Binding-site contacts:
Ligand atom O1P contacts residue GLY278 of chain 3.A at 2.9 Å (h-bond).
Ligand atom P contacts residue GLY298 of chain 3.A at 4.1 Å.
Ligand atom CP contacts residue ARG148 of chain 3.A at 3.0 Å.
Ligand atom O1P contacts residue THR299 of chain 3.A at 4.0 Å.
Ligand atom CP contacts residue THR299 of chain 3.A at 3.0 Å.
Ligand atom O1B contacts residue SER246 of chain 3.A at 3.0 Å (h-bond).
Ligand atom P contacts residue GLY278 of chain 3.A at 3.7 Å.
Ligand atom O3P contacts residue GLY277 of chain 3.A at 3.9 Å.
Ligand atom C4 contacts residue ARG148 of chain 3.A at 3.6 Å.
Ligand atom P contacts residue THR299 of chain 3.A at 3.7 Å.
Ligand atom O3 contacts residue ASP308 of chain 4.A at 3.2 Å (salt-bridge).
Ligand atom O1P contacts residue GLY298 of chain 3.A at 3.5 Å (h-bond).
Ligand atom C2 contacts residue GLY278 of chain 3.A at 3.4 Å.
Ligand atom PA contacts residue SER51 of chain 4.A at 3.9 Å.
Ligand atom PB contacts residue SER246 of chain 3.A at 3.4 Å.
Ligand atom OP contacts residue GLY277 of chain 3.A at 4.0 Å.
Ligand atom O2 contacts residue GLY278 of chain 3.A at 4.1 Å.
Ligand atom O2A contacts residue LYS326 of chain 4.A at 4.2 Å.
Ligand atom C4 contacts residue THR299 of chain 3.A at 4.2 Å.
Ligand atom O3B contacts residue PRO245 of chain 3.A at 3.6 Å.
Ligand atom C2 contacts residue GLY277 of chain 3.A at 3.8 Å.
Ligand atom O2A contacts residue ALA310 of chain 4.A at 3.9 Å.
Ligand atom O1P contacts residue GLY277 of chain 3.A at 3.7 Å.
Ligand atom O2P contacts residue THR299 of chain 3.A at 2.6 Å (h-bond).
Ligand atom C1 contacts residue GLY278 of chain 3.A at 4.2 Å.
Ligand atom O2P contacts residue ARG148 of chain 3.A at 4.2 Å.
Ligand atom P contacts residue GLY277 of chain 3.A at 4.2 Å.
Ligand atom OP contacts residue THR299 of chain 3.A at 3.7 Å.
Ligand atom OP contacts residue GLY278 of chain 3.A at 3.3 Å (h-bond).
Ligand atom O2P contacts residue GLY298 of chain 3.A at 3.4 Å.
Ligand atom C3 contacts residue GLY278 of chain 3.A at 4.0 Å.
Ligand atom O2A contacts residue SER51 of chain 4.A at 3.1 Å (h-bond).
Ligand atom O3A contacts residue SER51 of chain 4.A at 3.7 Å.
Ligand atom O2B contacts residue SER51 of chain 4.A at 3.7 Å.
Ligand atom O3B contacts residue SER246 of chain 3.A at 2.6 Å (h-bond).
Ligand atom O3A contacts residue LYS326 of chain 4.A at 4.3 Å.
Ligand atom C4 contacts residue ASP308 of chain 4.A at 4.1 Å.
Ligand atom C3 contacts residue ASP308 of chain 4.A at 3.9 Å.
Ligand atom O1P contacts residue LEU279 of chain 3.A at 4.0 Å.
Ligand atom O2B contacts residue SER246 of chain 3.A at 3.5 Å (h-bond).

Sequence of chain 4.A:
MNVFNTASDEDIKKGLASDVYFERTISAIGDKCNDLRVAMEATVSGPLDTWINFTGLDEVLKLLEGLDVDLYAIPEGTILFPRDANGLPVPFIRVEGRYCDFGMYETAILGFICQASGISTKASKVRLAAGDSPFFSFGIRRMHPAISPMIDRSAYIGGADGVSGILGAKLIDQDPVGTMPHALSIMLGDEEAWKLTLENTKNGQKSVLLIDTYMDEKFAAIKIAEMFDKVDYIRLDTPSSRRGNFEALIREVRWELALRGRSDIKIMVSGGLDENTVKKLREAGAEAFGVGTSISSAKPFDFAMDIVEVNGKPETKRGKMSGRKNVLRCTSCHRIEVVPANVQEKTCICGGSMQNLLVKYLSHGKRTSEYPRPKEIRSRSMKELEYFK

Sequence of chain 3.A:
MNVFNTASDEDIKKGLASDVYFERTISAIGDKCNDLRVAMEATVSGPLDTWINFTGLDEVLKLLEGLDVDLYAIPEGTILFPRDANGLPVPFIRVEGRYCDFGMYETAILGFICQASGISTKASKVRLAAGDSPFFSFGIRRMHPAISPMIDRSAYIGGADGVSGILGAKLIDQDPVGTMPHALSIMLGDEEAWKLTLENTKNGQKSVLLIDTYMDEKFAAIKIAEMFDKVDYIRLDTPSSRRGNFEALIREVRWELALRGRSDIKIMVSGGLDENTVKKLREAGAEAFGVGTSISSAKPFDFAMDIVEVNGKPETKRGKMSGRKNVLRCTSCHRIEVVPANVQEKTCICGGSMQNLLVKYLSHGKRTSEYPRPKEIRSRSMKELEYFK

A protein and the small-molecule ligand that binds it are described below.
Small molecule (SMILES): O=P(O)(O)OC[C@H]1C[C@H](O[P](=O)(O)OP(=O)(O)O)[C@H](O)[C@@H]1O